Sequence of chain 1.A:
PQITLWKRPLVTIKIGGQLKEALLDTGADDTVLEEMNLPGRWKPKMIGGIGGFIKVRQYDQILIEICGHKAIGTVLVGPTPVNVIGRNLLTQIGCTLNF

Binding-site contacts:
Ligand atom O26 contacts residue ASP30 of chain 1.B at 3.1 Å (salt-bridge).
Ligand atom C3 contacts residue VAL32 of chain 1.A at 3.7 Å (hydrophobic).
Ligand atom O1 contacts residue ASP30 of chain 1.A at 3.3 Å (salt-bridge).
Ligand atom C30 contacts residue GLY48 of chain 1.B at 3.2 Å.
Ligand atom C17 contacts residue ASP25 of chain 1.B at 3.5 Å.
Ligand atom C36 contacts residue VAL82 of chain 1.A at 3.6 Å (hydrophobic).
Ligand atom C34 contacts residue GLY49 of chain 1.B at 3.6 Å.
Ligand atom O26 contacts residue ALA28 of chain 1.B at 3.6 Å.
Ligand atom C3 contacts residue ASP30 of chain 1.A at 3.4 Å.
Ligand atom O23 contacts residue ALA28 of chain 1.B at 3.4 Å.
Ligand atom C35 contacts residue VAL82 of chain 1.A at 3.6 Å (hydrophobic).
Ligand atom C37 contacts residue VAL82 of chain 1.A at 3.7 Å (hydrophobic).
Ligand atom C31 contacts residue GLY48 of chain 1.B at 3.4 Å.
Ligand atom C7 contacts residue GLY48 of chain 1.A at 3.8 Å.
Ligand atom O18 contacts residue GLY27 of chain 1.B at 3.3 Å.
Ligand atom C34 contacts residue ILE50 of chain 1.B at 3.5 Å (hydrophobic).
Ligand atom C32 contacts residue GLY27 of chain 1.B at 3.7 Å.
Ligand atom C27 contacts residue ASP30 of chain 1.B at 3.7 Å.
Ligand atom C3 contacts residue ALA28 of chain 1.A at 3.5 Å (hydrophobic).
Ligand atom O9 contacts residue ILE50 of chain 1.B at 3.5 Å.
Ligand atom C32 contacts residue ASP25 of chain 1.A at 3.3 Å.
Ligand atom C12 contacts residue GLY27 of chain 1.A at 3.7 Å.
Ligand atom O18 contacts residue ASP25 of chain 1.B at 2.6 Å (salt-bridge).
Ligand atom C37 contacts residue GLY27 of chain 1.B at 3.2 Å.
Ligand atom O26 contacts residue ASP29 of chain 1.B at 3.2 Å (salt-bridge).
Ligand atom C16 contacts residue ASP25 of chain 1.A at 3.1 Å.
Ligand atom C33 contacts residue ILE50 of chain 1.B at 3.8 Å (hydrophobic).
Ligand atom C1 contacts residue ASP30 of chain 1.A at 3.3 Å.
Ligand atom O10 contacts residue ILE50 of chain 1.B at 3.0 Å.
Ligand atom N20 contacts residue GLY27 of chain 1.B at 3.0 Å (h-bond).
Ligand atom C17 contacts residue ASP25 of chain 1.A at 3.2 Å.
Ligand atom C34 contacts residue PRO81 of chain 1.A at 3.5 Å (hydrophobic).
Ligand atom O28 contacts residue ASP29 of chain 1.B at 2.8 Å (salt-bridge).
Ligand atom O10 contacts residue GLY49 of chain 1.A at 3.3 Å.
Ligand atom O18 contacts residue ASP25 of chain 1.A at 2.4 Å (salt-bridge).
Ligand atom C29 contacts residue GLY27 of chain 1.B at 3.7 Å.
Ligand atom C4 contacts residue ALA28 of chain 1.A at 3.4 Å (hydrophobic).
Ligand atom C6 contacts residue GLY48 of chain 1.A at 3.2 Å.
Ligand atom C35 contacts residue PRO81 of chain 1.A at 3.8 Å (hydrophobic).
Ligand atom C27 contacts residue ASP29 of chain 1.B at 3.6 Å.

This protein binds this small molecule.
Small molecule (SMILES): CCC(CC)CN(C[C@@H](O)[C@H](Cc1ccccc1)NC(=O)O[C@H]1CO[C@H]2OCC[C@H]21)S(=O)(=O)c1ccc(OC)cc1

Sequence of chain 1.B:
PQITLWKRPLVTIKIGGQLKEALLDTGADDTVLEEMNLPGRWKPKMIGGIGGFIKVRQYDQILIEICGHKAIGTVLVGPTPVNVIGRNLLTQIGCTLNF